Sequence of chain 1.A:
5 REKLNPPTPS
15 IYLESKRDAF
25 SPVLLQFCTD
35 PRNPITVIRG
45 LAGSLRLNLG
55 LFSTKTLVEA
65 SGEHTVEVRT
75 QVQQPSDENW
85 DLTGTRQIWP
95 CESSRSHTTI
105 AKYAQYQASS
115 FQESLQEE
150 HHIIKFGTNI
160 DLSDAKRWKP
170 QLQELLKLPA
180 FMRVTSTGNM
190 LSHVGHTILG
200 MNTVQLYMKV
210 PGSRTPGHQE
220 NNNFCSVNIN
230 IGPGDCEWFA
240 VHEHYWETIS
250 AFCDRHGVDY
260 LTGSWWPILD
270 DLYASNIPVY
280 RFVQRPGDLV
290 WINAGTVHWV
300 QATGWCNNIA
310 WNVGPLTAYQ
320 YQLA

A small-molecule ligand and the protein it binds are described below.
Small molecule (SMILES): O=C(O)c1ccc(O)c2ncccc12

Binding-site contacts:
Ligand atom OAA contacts residue TYR206 of chain 1.A at 4.1 Å.
Ligand atom CAN contacts residue HIS217 of chain 1.A at 3.7 Å.
Ligand atom CAH contacts residue TYR206 of chain 1.A at 3.4 Å (hydrophobic).
Ligand atom CAK contacts residue NI1 of chain 1.C at 2.8 Å.
Ligand atom CAF contacts residue HIS297 of chain 1.A at 3.9 Å.
Ligand atom CAJ contacts residue ASN227 of chain 1.A at 3.8 Å.
Ligand atom NAI contacts residue THR214 of chain 1.A at 4.0 Å.
Ligand atom CAL contacts residue THR214 of chain 1.A at 3.8 Å.
Ligand atom CAD contacts residue TYR206 of chain 1.A at 3.3 Å (hydrophobic).
Ligand atom OAC contacts residue HIS297 of chain 1.A at 2.6 Å (h-bond).
Ligand atom CAK contacts residue HIS297 of chain 1.A at 3.6 Å.
Ligand atom CAF contacts residue ASN227 of chain 1.A at 3.7 Å.
Ligand atom CAM contacts residue THR214 of chain 1.A at 3.5 Å.
Ligand atom CAN contacts residue THR214 of chain 1.A at 3.8 Å.
Ligand atom CAD contacts residue THR214 of chain 1.A at 3.9 Å.
Ligand atom CAH contacts residue THR214 of chain 1.A at 3.6 Å.
Ligand atom NAI contacts residue NI1 of chain 1.C at 2.1 Å (h-bond).
Ligand atom CAE contacts residue TYR206 of chain 1.A at 3.7 Å (hydrophobic).
Ligand atom CAF contacts residue TRP237 of chain 1.A at 3.5 Å (hydrophobic).
Ligand atom CAE contacts residue NI1 of chain 1.C at 3.2 Å.
Ligand atom CAG contacts residue TRP237 of chain 1.A at 3.8 Å (hydrophobic).
Ligand atom OAA contacts residue LYS208 of chain 1.A at 3.0 Å (salt-bridge).
Ligand atom CAG contacts residue ASN227 of chain 1.A at 3.1 Å.
Ligand atom OAB contacts residue ASN227 of chain 1.A at 3.1 Å (h-bond).
Ligand atom OAC contacts residue ILE291 of chain 1.A at 3.7 Å.
Ligand atom CAG contacts residue VAL299 of chain 1.A at 3.9 Å (hydrophobic).
Ligand atom OAB contacts residue LYS208 of chain 1.A at 2.7 Å (salt-bridge).
Ligand atom OAC contacts residue NI1 of chain 1.C at 2.1 Å (h-bond).
Ligand atom NAI contacts residue HIS217 of chain 1.A at 3.1 Å (h-bond).
Ligand atom CAE contacts residue HIS217 of chain 1.A at 4.0 Å.
Ligand atom OAC contacts residue GLU219 of chain 1.A at 2.9 Å (salt-bridge).
Ligand atom CAJ contacts residue LYS208 of chain 1.A at 3.1 Å.
Ligand atom OAA contacts residue PHE155 of chain 1.A at 3.8 Å.
Ligand atom OAA contacts residue THR214 of chain 1.A at 2.5 Å (h-bond).
Ligand atom CAK contacts residue HIS217 of chain 1.A at 3.6 Å.
Ligand atom OAC contacts residue HIS217 of chain 1.A at 3.0 Å (h-bond).
Ligand atom CAJ contacts residue THR214 of chain 1.A at 3.4 Å.
Ligand atom CAL contacts residue ASN227 of chain 1.A at 3.6 Å.
Ligand atom OAB contacts residue ASN307 of chain 1.A at 3.6 Å.
Ligand atom CAN contacts residue NI1 of chain 1.C at 2.8 Å.